Sequence of chain 1.A:
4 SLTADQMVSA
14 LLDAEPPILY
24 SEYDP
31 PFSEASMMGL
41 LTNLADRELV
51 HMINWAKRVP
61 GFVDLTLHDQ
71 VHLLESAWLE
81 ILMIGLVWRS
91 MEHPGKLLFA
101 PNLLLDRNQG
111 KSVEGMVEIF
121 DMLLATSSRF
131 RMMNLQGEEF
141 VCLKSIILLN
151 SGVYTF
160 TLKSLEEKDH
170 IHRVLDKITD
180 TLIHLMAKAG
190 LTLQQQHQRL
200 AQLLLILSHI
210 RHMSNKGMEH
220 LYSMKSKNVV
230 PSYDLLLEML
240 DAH

Binding-site contacts:
Ligand atom OAG contacts residue PHE99 of chain 1.A at 3.7 Å.
Ligand atom OAL contacts residue LEU44 of chain 1.A at 3.6 Å.
Ligand atom CAY contacts residue THR42 of chain 1.A at 3.9 Å.
Ligand atom CAV contacts residue ALA45 of chain 1.A at 3.7 Å (hydrophobic).
Ligand atom CAO contacts residue GLY216 of chain 1.A at 3.7 Å.
Ligand atom CAQ contacts residue MET116 of chain 1.A at 3.6 Å (hydrophobic).
Ligand atom CAQ contacts residue HIS219 of chain 1.A at 3.7 Å.
Ligand atom CAF contacts residue PHE99 of chain 1.A at 3.7 Å (hydrophobic).
Ligand atom CAK contacts residue MET83 of chain 1.A at 3.7 Å (hydrophobic).
Ligand atom CBH contacts residue PRO230 of chain 1.A at 3.5 Å (hydrophobic).
Ligand atom CAD contacts residue ALA45 of chain 1.A at 3.7 Å (hydrophobic).
Ligand atom CAX contacts residue THR42 of chain 1.A at 3.5 Å.
Ligand atom CBD contacts residue VAL228 of chain 1.A at 3.6 Å (hydrophobic).
Ligand atom OAS contacts residue GLY216 of chain 1.A at 3.3 Å (h-bond).
Ligand atom CAW contacts residue ALA45 of chain 1.A at 3.8 Å (hydrophobic).
Ligand atom OAG contacts residue LEU41 of chain 1.A at 3.5 Å.
Ligand atom CBG contacts residue VAL228 of chain 1.A at 3.3 Å (hydrophobic).
Ligand atom CBE contacts residue ASP46 of chain 1.A at 3.2 Å.
Ligand atom CAE contacts residue PHE99 of chain 1.A at 3.6 Å (hydrophobic).
Ligand atom OAL contacts residue ALA45 of chain 1.A at 3.5 Å (h-bond).
Ligand atom OAS contacts residue ILE119 of chain 1.A at 3.1 Å.
Ligand atom CBB contacts residue VAL228 of chain 1.A at 3.3 Å (hydrophobic).
Ligand atom CBG contacts residue ASP46 of chain 1.A at 3.3 Å.
Ligand atom CBD contacts residue ASN227 of chain 1.A at 3.7 Å.
Ligand atom CAP contacts residue HIS219 of chain 1.A at 3.6 Å.
Ligand atom CBF contacts residue PRO230 of chain 1.A at 3.8 Å (hydrophobic).
Ligand atom CAD contacts residue LEU41 of chain 1.A at 3.5 Å (hydrophobic).
Ligand atom CAJ contacts residue PHE99 of chain 1.A at 3.8 Å (hydrophobic).
Ligand atom CAB contacts residue GLU48 of chain 1.A at 3.3 Å.
Ligand atom OAL contacts residue GLU48 of chain 1.A at 2.6 Å (salt-bridge).
Ligand atom NBC contacts residue VAL228 of chain 1.A at 3.6 Å.
Ligand atom CBF contacts residue VAL228 of chain 1.A at 3.7 Å (hydrophobic).
Ligand atom NBC contacts residue ASP46 of chain 1.A at 2.8 Å (salt-bridge).
Ligand atom CBG contacts residue TRP78 of chain 1.A at 3.8 Å (hydrophobic).
Ligand atom CBF contacts residue ASP46 of chain 1.A at 3.6 Å.
Ligand atom CBD contacts residue ASP46 of chain 1.A at 3.3 Å.
Ligand atom OAS contacts residue HIS219 of chain 1.A at 2.7 Å (h-bond).
Ligand atom CBH contacts residue ASN227 of chain 1.A at 3.6 Å.
Ligand atom OAL contacts residue ARG89 of chain 1.A at 3.8 Å.
Ligand atom CAC contacts residue GLU48 of chain 1.A at 3.4 Å.

This protein binds this small molecule.
Small molecule (SMILES): CC1=C(c2ccc(O)cc2)[C@H](c2ccc(OCCN3CC[C@@H](C)C3)cc2)Oc2cc(O)ccc21